Binding-site contacts:
Ligand atom C4 contacts residue ARG114 of chain 1.A at 3.9 Å.
Ligand atom C40 contacts residue VAL126 of chain 1.A at 4.0 Å (hydrophobic).
Ligand atom C32 contacts residue LYS73 of chain 1.A at 3.8 Å.
Ligand atom C32 contacts residue ILE74 of chain 1.A at 4.0 Å (hydrophobic).
Ligand atom C57 contacts residue ILE74 of chain 1.A at 3.8 Å (hydrophobic).
Ligand atom O3 contacts residue CYS35 of chain 1.A at 3.7 Å.
Ligand atom S1 contacts residue ARG117 of chain 1.A at 3.7 Å.
Ligand atom O3 contacts residue TYR37 of chain 1.A at 2.9 Å (h-bond).
Ligand atom C23 contacts residue MET115 of chain 1.A at 3.8 Å (hydrophobic).
Ligand atom O4 contacts residue CYS35 of chain 1.A at 4.0 Å.
Ligand atom C48 contacts residue PHE138 of chain 1.A at 4.0 Å (hydrophobic).
Ligand atom O6 contacts residue TYR37 of chain 1.A at 3.8 Å.
Ligand atom C65 contacts residue HIS231 of chain 1.A at 3.9 Å.
Ligand atom C1 contacts residue VAL111 of chain 1.A at 3.9 Å (hydrophobic).
Ligand atom C65 contacts residue TRP67 of chain 1.A at 3.2 Å (hydrophobic).
Ligand atom O3 contacts residue ARG117 of chain 1.A at 3.0 Å (salt-bridge).
Ligand atom C69 contacts residue ALA71 of chain 1.A at 3.9 Å (hydrophobic).
Ligand atom O4 contacts residue ARG117 of chain 1.A at 3.1 Å (salt-bridge).
Ligand atom C1 contacts residue MET115 of chain 1.A at 4.0 Å (hydrophobic).
Ligand atom C15 contacts residue LYS73 of chain 1.A at 3.8 Å.
Ligand atom C60 contacts residue CYS70 of chain 1.A at 4.0 Å (hydrophobic).
Ligand atom C60 contacts residue LEU141 of chain 1.A at 3.9 Å (hydrophobic).
Ligand atom O2 contacts residue ARG114 of chain 1.A at 3.9 Å.
Ligand atom C26 contacts residue MET115 of chain 1.A at 4.0 Å (hydrophobic).
Ligand atom O2 contacts residue GLN36 of chain 1.A at 3.0 Å (h-bond).
Ligand atom C32 contacts residue PHE128 of chain 1.A at 3.9 Å (hydrophobic).
Ligand atom O3 contacts residue GLN36 of chain 1.A at 3.3 Å (h-bond).
Ligand atom C44 contacts residue TYR127 of chain 1.A at 3.5 Å (hydrophobic).
Ligand atom C30 contacts residue ILE74 of chain 1.A at 3.9 Å (hydrophobic).
Ligand atom C13 contacts residue ALA77 of chain 1.A at 3.8 Å (hydrophobic).
Ligand atom O2 contacts residue CYS35 of chain 1.A at 3.8 Å.
Ligand atom C69 contacts residue CYS70 of chain 1.A at 3.5 Å (hydrophobic).
Ligand atom C54 contacts residue PHE138 of chain 1.A at 4.0 Å (hydrophobic).
Ligand atom C69 contacts residue TYR254 of chain 1.A at 4.0 Å (hydrophobic).
Ligand atom C63 contacts residue HIS231 of chain 1.A at 4.0 Å.
Ligand atom C44 contacts residue ALA118 of chain 1.A at 3.7 Å (hydrophobic).
Ligand atom O4 contacts residue ARG114 of chain 1.A at 3.5 Å.
Ligand atom C4 contacts residue MET115 of chain 1.A at 4.1 Å (hydrophobic).
Ligand atom C50 contacts residue VAL150 of chain 1.A at 3.9 Å (hydrophobic).
Ligand atom S1 contacts residue GLN36 of chain 1.A at 3.7 Å.

Sequence of chain 1.A:
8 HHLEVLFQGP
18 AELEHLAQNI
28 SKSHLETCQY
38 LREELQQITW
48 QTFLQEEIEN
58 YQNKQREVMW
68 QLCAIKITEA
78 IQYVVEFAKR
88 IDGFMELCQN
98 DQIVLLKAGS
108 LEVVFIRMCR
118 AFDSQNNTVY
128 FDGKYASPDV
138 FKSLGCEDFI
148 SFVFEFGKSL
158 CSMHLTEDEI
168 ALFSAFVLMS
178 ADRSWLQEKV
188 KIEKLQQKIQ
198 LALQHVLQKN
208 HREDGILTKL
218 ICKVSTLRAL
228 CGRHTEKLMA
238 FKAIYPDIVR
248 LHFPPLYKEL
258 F

A small-molecule ligand and the protein it binds are described below.
Small molecule (SMILES): CC(C)CCC[C@@H](C)[C@H]1CC[C@H]2[C@@H]3CC=C4C[C@@H](OS(=O)(=O)O)CC[C@]4(C)[C@H]3CC[C@]12C